Sequence of chain 1.F:
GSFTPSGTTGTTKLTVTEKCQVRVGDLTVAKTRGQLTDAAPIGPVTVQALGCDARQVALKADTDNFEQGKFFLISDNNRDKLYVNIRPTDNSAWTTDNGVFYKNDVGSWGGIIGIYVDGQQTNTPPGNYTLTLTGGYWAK

Binding-site contacts:
Ligand atom CL1 contacts residue TYR125 of chain 1.F at 3.8 Å.
Ligand atom CL1 contacts residue GLY123 of chain 1.F at 3.7 Å.
Ligand atom C7 contacts residue PRO53 of chain 1.F at 4.4 Å (hydrophobic).
Ligand atom C2 contacts residue PRO53 of chain 1.F at 4.5 Å (hydrophobic).
Ligand atom O4 contacts residue PRO50 of chain 1.F at 4.2 Å.
Ligand atom N9 contacts residue ILE121 of chain 1.F at 3.7 Å.
Ligand atom O2 contacts residue PRO53 of chain 1.F at 3.8 Å.
Ligand atom O2 contacts residue PRO50 of chain 1.F at 3.8 Å.
Ligand atom N9 contacts residue PRO53 of chain 1.F at 4.3 Å.
Ligand atom CL2 contacts residue GLY123 of chain 1.F at 3.6 Å.
Ligand atom CL1 contacts residue ILE51 of chain 1.F at 4.2 Å.
Ligand atom C1 contacts residue PRO50 of chain 1.F at 4.5 Å (hydrophobic).
Ligand atom O2 contacts residue GLY52 of chain 1.F at 4.2 Å.
Ligand atom CL2 contacts residue PRO53 of chain 1.F at 3.5 Å.
Ligand atom CL1 contacts residue GLY52 of chain 1.F at 3.3 Å.
Ligand atom C8 contacts residue PRO53 of chain 1.F at 3.8 Å (hydrophobic).
Ligand atom CL2 contacts residue TYR125 of chain 1.F at 4.1 Å.
Ligand atom C1 contacts residue GLY123 of chain 1.F at 4.2 Å.
Ligand atom O9A contacts residue ILE121 of chain 1.F at 2.9 Å.
Ligand atom CL2 contacts residue THR98 of chain 1.F at 4.0 Å.
Ligand atom CL1 contacts residue ILE124 of chain 1.F at 3.5 Å.
Ligand atom CL1 contacts residue PRO53 of chain 1.F at 4.1 Å.
Ligand atom C2 contacts residue PRO50 of chain 1.F at 4.1 Å (hydrophobic).
Ligand atom O9B contacts residue PRO53 of chain 1.F at 4.0 Å.
Ligand atom O9B contacts residue ILE121 of chain 1.F at 4.1 Å.
Ligand atom C9 contacts residue PRO53 of chain 1.F at 4.2 Å (hydrophobic).
Ligand atom C1 contacts residue TYR125 of chain 1.F at 3.6 Å (hydrophobic).
Ligand atom CL2 contacts residue ILE121 of chain 1.F at 4.0 Å.
Ligand atom CL1 contacts residue PRO50 of chain 1.F at 3.9 Å.

This small molecule binds to this protein.
Small molecule (SMILES): O=C(N[C@H](CO)[C@H](O)c1ccc([N+](=O)[O-])cc1)C(Cl)Cl